Binding-site contacts:
Ligand atom N07 contacts residue NAP1 of chain 1.B at 3.7 Å.
Ligand atom C05 contacts residue TRP26 of chain 1.A at 3.8 Å (hydrophobic).
Ligand atom N09 contacts residue TYR120 of chain 1.A at 3.3 Å (h-bond).
Ligand atom C05 contacts residue ASP47 of chain 1.A at 3.6 Å.
Ligand atom C05 contacts residue ALA27 of chain 1.A at 3.7 Å (hydrophobic).
Ligand atom N07 contacts residue ALA27 of chain 1.A at 3.9 Å.
Ligand atom N09 contacts residue PHE51 of chain 1.A at 3.6 Å.
Ligand atom N09 contacts residue NAP1 of chain 1.B at 3.8 Å.
Ligand atom O25 contacts residue GLN48 of chain 1.A at 3.4 Å.
Ligand atom N07 contacts residue ILE25 of chain 1.A at 3.5 Å (h-bond).
Ligand atom C03 contacts residue ASP47 of chain 1.A at 3.6 Å.
Ligand atom C19 contacts residue ASP39 of chain 1.A at 3.7 Å.
Ligand atom C02 contacts residue ASP47 of chain 1.A at 3.5 Å.
Ligand atom C02 contacts residue ILE40 of chain 1.A at 3.6 Å (hydrophobic).
Ligand atom C12 contacts residue PHE51 of chain 1.A at 3.6 Å (hydrophobic).
Ligand atom C08 contacts residue ILE25 of chain 1.A at 3.6 Å (hydrophobic).
Ligand atom N07 contacts residue PHE51 of chain 1.A at 3.5 Å.
Ligand atom N09 contacts residue ILE114 of chain 1.A at 2.9 Å (h-bond).
Ligand atom C01 contacts residue ASP47 of chain 1.A at 3.5 Å.
Ligand atom O25 contacts residue ARG52 of chain 1.A at 3.6 Å (salt-bridge).
Ligand atom C19 contacts residue ARG43 of chain 1.A at 3.6 Å.
Ligand atom C01 contacts residue EDO1 of chain 1.E at 3.7 Å.
Ligand atom C10 contacts residue NAP1 of chain 1.B at 3.5 Å.
Ligand atom N06 contacts residue ASP47 of chain 1.A at 2.8 Å (salt-bridge).
Ligand atom N04 contacts residue ASP47 of chain 1.A at 2.7 Å (salt-bridge).
Ligand atom C02 contacts residue EDO1 of chain 1.E at 3.7 Å.
Ligand atom O15 contacts residue LEU70 of chain 1.A at 3.6 Å.
Ligand atom O11 contacts residue NAP1 of chain 1.B at 3.4 Å.
Ligand atom N06 contacts residue ALA27 of chain 1.A at 3.7 Å.
Ligand atom N06 contacts residue TRP26 of chain 1.A at 3.5 Å.
Ligand atom N17 contacts residue ILE40 of chain 1.A at 3.5 Å.
Ligand atom O11 contacts residue ILE114 of chain 1.A at 3.9 Å.
Ligand atom C05 contacts residue PHE51 of chain 1.A at 3.8 Å (hydrophobic).
Ligand atom C18 contacts residue ILE40 of chain 1.A at 3.8 Å (hydrophobic).
Ligand atom C08 contacts residue NAP1 of chain 1.B at 3.4 Å.
Ligand atom N09 contacts residue ILE25 of chain 1.A at 2.9 Å (h-bond).
Ligand atom N06 contacts residue ILE25 of chain 1.A at 3.9 Å.
Ligand atom C18 contacts residue ASP39 of chain 1.A at 3.5 Å.
Ligand atom N07 contacts residue TRP26 of chain 1.A at 3.3 Å.
Ligand atom C08 contacts residue PHE51 of chain 1.A at 3.5 Å (hydrophobic).

A small-molecule ligand and the protein it binds are described below.
Small molecule (SMILES): CCc1nc(N)nc(N)c1OCCCOc1ncccc1C#CCO

Sequence of chain 1.A:
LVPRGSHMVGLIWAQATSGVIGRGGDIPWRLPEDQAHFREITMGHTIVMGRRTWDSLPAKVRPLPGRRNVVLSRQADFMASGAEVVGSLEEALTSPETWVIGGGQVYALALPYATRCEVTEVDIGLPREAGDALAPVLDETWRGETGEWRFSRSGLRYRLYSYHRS